Sequence of chain 1.B:
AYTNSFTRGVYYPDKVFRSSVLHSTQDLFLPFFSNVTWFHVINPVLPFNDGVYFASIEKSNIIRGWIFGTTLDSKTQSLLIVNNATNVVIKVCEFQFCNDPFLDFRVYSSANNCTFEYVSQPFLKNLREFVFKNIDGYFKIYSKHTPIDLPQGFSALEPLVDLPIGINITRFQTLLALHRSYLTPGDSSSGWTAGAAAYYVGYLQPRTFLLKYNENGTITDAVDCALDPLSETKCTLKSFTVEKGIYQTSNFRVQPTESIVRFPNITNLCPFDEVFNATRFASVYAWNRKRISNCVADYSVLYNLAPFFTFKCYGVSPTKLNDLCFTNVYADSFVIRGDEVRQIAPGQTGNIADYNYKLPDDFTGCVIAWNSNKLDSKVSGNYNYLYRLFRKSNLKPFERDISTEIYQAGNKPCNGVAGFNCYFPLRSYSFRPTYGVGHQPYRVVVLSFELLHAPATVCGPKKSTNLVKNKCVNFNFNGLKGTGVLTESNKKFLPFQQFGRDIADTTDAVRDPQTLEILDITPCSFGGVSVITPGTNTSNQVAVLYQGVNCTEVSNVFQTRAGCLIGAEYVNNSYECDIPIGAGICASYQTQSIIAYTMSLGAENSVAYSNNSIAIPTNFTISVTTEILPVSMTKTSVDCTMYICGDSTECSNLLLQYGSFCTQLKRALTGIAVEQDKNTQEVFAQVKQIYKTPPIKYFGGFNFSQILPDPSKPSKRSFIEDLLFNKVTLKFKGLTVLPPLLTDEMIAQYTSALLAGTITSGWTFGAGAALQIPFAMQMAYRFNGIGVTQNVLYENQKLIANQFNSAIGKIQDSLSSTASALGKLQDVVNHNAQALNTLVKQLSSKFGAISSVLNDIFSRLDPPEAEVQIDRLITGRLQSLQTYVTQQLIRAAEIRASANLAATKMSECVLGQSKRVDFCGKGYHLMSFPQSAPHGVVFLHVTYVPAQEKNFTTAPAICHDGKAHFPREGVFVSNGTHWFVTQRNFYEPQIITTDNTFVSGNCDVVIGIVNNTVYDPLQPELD

The small molecule below binds the protein below.
Small molecule (SMILES): CC(=O)N[C@@H]1[C@@H](O)[C@H](O)[C@@H](CO)O[C@H]1O

Binding-site contacts:
Ligand atom C4 contacts residue ASN160 of chain 1.B at 4.2 Å.
Ligand atom O5 contacts residue ASN160 of chain 1.B at 2.4 Å (h-bond).
Ligand atom C1 contacts residue ASN160 of chain 1.B at 1.4 Å.
Ligand atom O7 contacts residue THR162 of chain 1.B at 3.3 Å.
Ligand atom O7 contacts residue ASN160 of chain 1.B at 3.7 Å.
Ligand atom C5 contacts residue ASN160 of chain 1.B at 3.7 Å.
Ligand atom O6 contacts residue SER110 of chain 1.B at 2.7 Å (h-bond).
Ligand atom C3 contacts residue ASN160 of chain 1.B at 3.8 Å.
Ligand atom C8 contacts residue ASN160 of chain 1.B at 4.3 Å.
Ligand atom C8 contacts residue THR162 of chain 1.B at 3.8 Å.
Ligand atom C6 contacts residue SER110 of chain 1.B at 3.7 Å.
Ligand atom C7 contacts residue THR162 of chain 1.B at 4.0 Å.
Ligand atom N2 contacts residue ASN160 of chain 1.B at 2.8 Å (h-bond).
Ligand atom O6 contacts residue GLU130 of chain 1.B at 3.6 Å.
Ligand atom C7 contacts residue ASN160 of chain 1.B at 3.4 Å.
Ligand atom C2 contacts residue ASN160 of chain 1.B at 2.4 Å.